Sequence of chain 1.B:
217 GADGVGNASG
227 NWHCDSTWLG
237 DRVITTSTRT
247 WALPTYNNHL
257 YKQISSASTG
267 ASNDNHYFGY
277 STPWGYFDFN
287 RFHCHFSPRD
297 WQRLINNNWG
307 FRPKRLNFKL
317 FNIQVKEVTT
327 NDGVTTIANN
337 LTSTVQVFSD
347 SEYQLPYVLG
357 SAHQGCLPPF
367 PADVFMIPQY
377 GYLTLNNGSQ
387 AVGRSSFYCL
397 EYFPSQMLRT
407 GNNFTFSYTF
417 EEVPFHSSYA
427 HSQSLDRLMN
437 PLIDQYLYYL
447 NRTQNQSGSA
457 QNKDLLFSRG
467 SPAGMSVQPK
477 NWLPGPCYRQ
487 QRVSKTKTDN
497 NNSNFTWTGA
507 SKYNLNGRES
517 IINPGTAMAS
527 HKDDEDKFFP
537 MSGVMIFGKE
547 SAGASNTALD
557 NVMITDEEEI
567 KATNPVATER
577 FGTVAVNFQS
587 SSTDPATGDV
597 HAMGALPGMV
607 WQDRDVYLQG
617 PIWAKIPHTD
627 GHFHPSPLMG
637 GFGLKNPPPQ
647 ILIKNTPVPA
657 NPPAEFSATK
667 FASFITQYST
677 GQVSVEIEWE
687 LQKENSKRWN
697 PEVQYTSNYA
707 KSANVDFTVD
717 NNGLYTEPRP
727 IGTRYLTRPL

A small-molecule ligand and the protein it binds are described below.
Small molecule (SMILES): Nc1ccnc(=O)[nH]1

Sequence of chain 1.G:
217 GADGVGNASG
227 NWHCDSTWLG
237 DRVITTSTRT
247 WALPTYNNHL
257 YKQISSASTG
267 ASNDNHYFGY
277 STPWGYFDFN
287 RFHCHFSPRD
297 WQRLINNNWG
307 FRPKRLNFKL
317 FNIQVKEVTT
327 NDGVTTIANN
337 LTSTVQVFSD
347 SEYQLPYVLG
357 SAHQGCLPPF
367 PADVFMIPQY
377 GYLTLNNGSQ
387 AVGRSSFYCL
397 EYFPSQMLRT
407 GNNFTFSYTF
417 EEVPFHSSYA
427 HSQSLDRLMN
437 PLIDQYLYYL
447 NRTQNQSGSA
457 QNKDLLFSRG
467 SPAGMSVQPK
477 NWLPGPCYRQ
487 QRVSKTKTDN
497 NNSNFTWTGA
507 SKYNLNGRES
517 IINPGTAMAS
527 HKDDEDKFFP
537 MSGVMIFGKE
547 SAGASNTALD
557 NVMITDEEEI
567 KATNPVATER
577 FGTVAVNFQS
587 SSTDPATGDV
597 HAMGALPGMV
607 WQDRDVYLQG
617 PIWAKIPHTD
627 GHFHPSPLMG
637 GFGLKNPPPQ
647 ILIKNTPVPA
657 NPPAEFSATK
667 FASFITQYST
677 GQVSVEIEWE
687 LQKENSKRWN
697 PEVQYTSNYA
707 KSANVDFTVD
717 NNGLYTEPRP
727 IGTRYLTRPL

Binding-site contacts:
Ligand atom N3 contacts residue HIS630 of chain 1.B at 3.1 Å (h-bond).
Ligand atom N1 contacts residue PHE629 of chain 1.G at 4.2 Å.
Ligand atom C6 contacts residue PHE629 of chain 1.G at 4.0 Å (hydrophobic).
Ligand atom N4 contacts residue HIS630 of chain 1.B at 3.2 Å (h-bond).
Ligand atom N3 contacts residue HIS628 of chain 1.G at 4.1 Å.
Ligand atom C2 contacts residue HIS628 of chain 1.G at 3.3 Å.
Ligand atom C5 contacts residue HIS628 of chain 1.G at 4.0 Å.
Ligand atom C6 contacts residue HIS628 of chain 1.G at 3.1 Å.
Ligand atom N4 contacts residue PHE629 of chain 1.B at 4.4 Å.
Ligand atom C4 contacts residue HIS628 of chain 1.G at 4.4 Å.
Ligand atom C5 contacts residue PHE629 of chain 1.B at 4.0 Å (hydrophobic).
Ligand atom O2 contacts residue HIS630 of chain 1.B at 4.0 Å.
Ligand atom C2 contacts residue HIS630 of chain 1.B at 3.8 Å.
Ligand atom O2 contacts residue HIS628 of chain 1.G at 3.5 Å (h-bond).
Ligand atom C4 contacts residue HIS630 of chain 1.B at 3.6 Å.
Ligand atom O2 contacts residue GLY627 of chain 1.G at 3.9 Å.
Ligand atom N1 contacts residue HIS628 of chain 1.G at 2.6 Å (h-bond).
Ligand atom O2 contacts residue ASP626 of chain 1.G at 4.2 Å.